The small molecule below binds the protein below.
Small molecule (SMILES): Nc1ccnc(=O)[nH]1

Sequence of chain 1.B:
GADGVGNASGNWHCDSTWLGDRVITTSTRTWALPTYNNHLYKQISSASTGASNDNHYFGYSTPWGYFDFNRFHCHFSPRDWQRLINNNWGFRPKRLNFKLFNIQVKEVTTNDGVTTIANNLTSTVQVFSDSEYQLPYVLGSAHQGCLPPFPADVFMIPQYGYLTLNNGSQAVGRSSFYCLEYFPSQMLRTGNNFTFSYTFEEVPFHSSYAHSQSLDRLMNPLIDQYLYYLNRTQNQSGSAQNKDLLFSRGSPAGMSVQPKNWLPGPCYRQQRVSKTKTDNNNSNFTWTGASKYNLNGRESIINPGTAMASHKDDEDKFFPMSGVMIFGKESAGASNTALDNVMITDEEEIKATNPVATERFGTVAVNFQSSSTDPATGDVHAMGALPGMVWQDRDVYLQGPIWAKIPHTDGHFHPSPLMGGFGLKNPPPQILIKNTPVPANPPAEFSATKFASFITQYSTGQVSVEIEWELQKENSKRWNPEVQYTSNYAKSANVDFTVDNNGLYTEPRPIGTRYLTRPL

Binding-site contacts:
Ligand atom C4 contacts residue HIS628 of chain 1.G at 4.4 Å.
Ligand atom O2 contacts residue HIS628 of chain 1.G at 3.5 Å (h-bond).
Ligand atom O2 contacts residue ASP626 of chain 1.G at 4.2 Å.
Ligand atom C4 contacts residue HIS630 of chain 1.B at 3.6 Å.
Ligand atom C5 contacts residue PHE629 of chain 1.B at 4.0 Å (hydrophobic).
Ligand atom C6 contacts residue PHE629 of chain 1.G at 4.0 Å (hydrophobic).
Ligand atom C2 contacts residue HIS630 of chain 1.B at 3.8 Å.
Ligand atom O2 contacts residue GLY627 of chain 1.G at 3.9 Å.
Ligand atom C2 contacts residue HIS628 of chain 1.G at 3.3 Å.
Ligand atom N1 contacts residue HIS628 of chain 1.G at 2.6 Å (h-bond).
Ligand atom N4 contacts residue PHE629 of chain 1.B at 4.4 Å.
Ligand atom N3 contacts residue HIS628 of chain 1.G at 4.1 Å.
Ligand atom C5 contacts residue HIS628 of chain 1.G at 4.0 Å.
Ligand atom N4 contacts residue HIS630 of chain 1.B at 3.2 Å (h-bond).
Ligand atom N3 contacts residue HIS630 of chain 1.B at 3.1 Å (h-bond).
Ligand atom N1 contacts residue PHE629 of chain 1.G at 4.2 Å.
Ligand atom O2 contacts residue HIS630 of chain 1.B at 4.0 Å.
Ligand atom C6 contacts residue HIS628 of chain 1.G at 3.1 Å.

Sequence of chain 1.G:
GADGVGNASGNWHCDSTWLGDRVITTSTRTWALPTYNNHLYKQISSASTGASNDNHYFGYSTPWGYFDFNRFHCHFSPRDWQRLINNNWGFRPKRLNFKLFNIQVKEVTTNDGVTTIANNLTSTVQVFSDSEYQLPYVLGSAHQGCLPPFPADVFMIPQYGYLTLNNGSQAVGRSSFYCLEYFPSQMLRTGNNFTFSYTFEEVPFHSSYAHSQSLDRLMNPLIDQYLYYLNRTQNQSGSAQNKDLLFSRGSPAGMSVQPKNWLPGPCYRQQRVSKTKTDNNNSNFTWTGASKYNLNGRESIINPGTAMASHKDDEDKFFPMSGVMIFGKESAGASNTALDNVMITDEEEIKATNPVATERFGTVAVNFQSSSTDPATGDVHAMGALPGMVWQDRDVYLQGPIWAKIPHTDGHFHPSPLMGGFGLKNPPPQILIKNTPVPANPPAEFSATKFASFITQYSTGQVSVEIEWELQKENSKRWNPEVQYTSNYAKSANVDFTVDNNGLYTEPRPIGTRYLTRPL